Sequence of chain 1.A:
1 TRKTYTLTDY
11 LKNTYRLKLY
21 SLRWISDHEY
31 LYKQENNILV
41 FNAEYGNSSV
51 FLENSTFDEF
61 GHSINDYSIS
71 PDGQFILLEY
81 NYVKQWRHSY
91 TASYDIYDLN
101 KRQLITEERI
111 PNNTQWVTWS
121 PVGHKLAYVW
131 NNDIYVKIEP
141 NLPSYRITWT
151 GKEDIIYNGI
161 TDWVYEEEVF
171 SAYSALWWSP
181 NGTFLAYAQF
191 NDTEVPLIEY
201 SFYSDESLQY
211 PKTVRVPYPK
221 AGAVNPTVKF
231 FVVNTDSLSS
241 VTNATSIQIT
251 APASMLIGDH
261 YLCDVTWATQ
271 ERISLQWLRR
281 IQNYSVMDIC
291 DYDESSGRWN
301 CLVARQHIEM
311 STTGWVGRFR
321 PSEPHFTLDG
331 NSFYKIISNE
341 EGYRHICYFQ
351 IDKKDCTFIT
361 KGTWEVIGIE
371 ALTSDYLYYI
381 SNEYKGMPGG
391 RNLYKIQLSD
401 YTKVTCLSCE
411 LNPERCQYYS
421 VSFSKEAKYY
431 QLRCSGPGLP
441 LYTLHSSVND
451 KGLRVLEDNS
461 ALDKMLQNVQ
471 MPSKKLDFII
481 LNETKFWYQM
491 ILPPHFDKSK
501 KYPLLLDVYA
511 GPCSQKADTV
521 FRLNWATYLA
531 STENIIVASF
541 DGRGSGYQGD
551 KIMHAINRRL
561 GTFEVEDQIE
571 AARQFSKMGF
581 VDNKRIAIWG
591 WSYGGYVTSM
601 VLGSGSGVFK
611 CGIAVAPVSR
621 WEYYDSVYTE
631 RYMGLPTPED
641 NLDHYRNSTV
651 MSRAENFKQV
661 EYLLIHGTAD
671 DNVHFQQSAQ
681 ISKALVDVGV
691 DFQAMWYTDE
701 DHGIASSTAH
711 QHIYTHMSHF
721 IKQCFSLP

A protein and the small-molecule ligand that binds it are described below.
Small molecule (SMILES): CC(=O)N[C@H]1[C@H](O[C@H]2[C@H](O)[C@@H](NC(C)=O)CO[C@@H]2CO)O[C@H](CO)[C@@H](O)[C@@H]1O

Binding-site contacts:
Ligand atom C2 contacts residue ILE156 of chain 1.A at 4.4 Å (hydrophobic).
Ligand atom C8 contacts residue ILE156 of chain 1.A at 3.7 Å (hydrophobic).
Ligand atom O5 contacts residue THR193 of chain 1.A at 3.7 Å.
Ligand atom O7 contacts residue LYS229 of chain 1.A at 4.2 Å.
Ligand atom O7 contacts residue GLN189 of chain 1.A at 4.1 Å.
Ligand atom C7 contacts residue ILE156 of chain 1.A at 3.7 Å (hydrophobic).
Ligand atom C6 contacts residue GLU194 of chain 1.A at 3.7 Å.
Ligand atom N2 contacts residue ASN191 of chain 1.A at 3.1 Å (h-bond).
Ligand atom C2 contacts residue ASN191 of chain 1.A at 2.5 Å.
Ligand atom C1 contacts residue ILE156 of chain 1.A at 4.0 Å (hydrophobic).
Ligand atom O5 contacts residue ASN191 of chain 1.A at 2.2 Å (h-bond).
Ligand atom C6 contacts residue THR193 of chain 1.A at 4.4 Å.
Ligand atom C8 contacts residue THR150 of chain 1.A at 4.3 Å.
Ligand atom C1 contacts residue THR193 of chain 1.A at 3.5 Å.
Ligand atom O7 contacts residue ILE156 of chain 1.A at 4.4 Å.
Ligand atom C5 contacts residue THR193 of chain 1.A at 3.9 Å.
Ligand atom C3 contacts residue ASN191 of chain 1.A at 3.8 Å.
Ligand atom N2 contacts residue ILE156 of chain 1.A at 3.6 Å.
Ligand atom O6 contacts residue GLU194 of chain 1.A at 2.8 Å (salt-bridge).
Ligand atom C7 contacts residue ASN191 of chain 1.A at 3.5 Å.
Ligand atom C1 contacts residue ASN191 of chain 1.A at 1.4 Å.
Ligand atom O7 contacts residue ASN191 of chain 1.A at 3.4 Å (h-bond).
Ligand atom O6 contacts residue THR193 of chain 1.A at 3.6 Å.
Ligand atom C4 contacts residue ASN191 of chain 1.A at 4.2 Å.
Ligand atom C5 contacts residue ASN191 of chain 1.A at 3.6 Å.